Sequence of chain 1.A:
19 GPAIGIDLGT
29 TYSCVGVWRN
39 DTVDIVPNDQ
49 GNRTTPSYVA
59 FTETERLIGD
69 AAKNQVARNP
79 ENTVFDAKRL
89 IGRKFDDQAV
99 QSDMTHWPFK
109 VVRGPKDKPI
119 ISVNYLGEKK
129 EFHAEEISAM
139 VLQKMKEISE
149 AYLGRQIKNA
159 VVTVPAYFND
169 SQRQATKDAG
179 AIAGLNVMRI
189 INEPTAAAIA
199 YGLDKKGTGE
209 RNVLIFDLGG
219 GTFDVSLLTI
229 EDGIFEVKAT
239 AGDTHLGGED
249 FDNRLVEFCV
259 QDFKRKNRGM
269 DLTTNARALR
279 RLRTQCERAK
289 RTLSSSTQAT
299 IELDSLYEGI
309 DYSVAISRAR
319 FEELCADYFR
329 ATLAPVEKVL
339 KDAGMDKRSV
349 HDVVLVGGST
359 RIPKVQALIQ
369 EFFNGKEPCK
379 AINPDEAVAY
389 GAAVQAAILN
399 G

Binding-site contacts:
Ligand atom O2A contacts residue GLY355 of chain 1.A at 3.2 Å.
Ligand atom O3' contacts residue LYS288 of chain 1.A at 3.5 Å (salt-bridge).
Ligand atom N1 contacts residue SER292 of chain 1.A at 2.7 Å (h-bond).
Ligand atom C4' contacts residue GLY218 of chain 1.A at 3.5 Å.
Ligand atom N9 contacts residue GLY356 of chain 1.A at 3.5 Å (h-bond).
Ligand atom O1G contacts residue THR220 of chain 1.A at 3.2 Å (h-bond).
Ligand atom O2' contacts residue GLU285 of chain 1.A at 2.8 Å (salt-bridge).
Ligand atom O3A contacts residue THR29 of chain 1.A at 3.3 Å (h-bond).
Ligand atom O3G contacts residue THR29 of chain 1.A at 2.9 Å (h-bond).
Ligand atom C5' contacts residue GLY218 of chain 1.A at 3.4 Å.
Ligand atom C2 contacts residue SER292 of chain 1.A at 3.4 Å.
Ligand atom O3' contacts residue GLY246 of chain 1.A at 3.3 Å.
Ligand atom O5' contacts residue GLY356 of chain 1.A at 3.4 Å (h-bond).
Ligand atom O2' contacts residue LYS288 of chain 1.A at 2.7 Å (salt-bridge).
Ligand atom O3' contacts residue GLY218 of chain 1.A at 3.4 Å.
Ligand atom O2A contacts residue GLY356 of chain 1.A at 3.0 Å (h-bond).
Ligand atom O2G contacts residue THR220 of chain 1.A at 2.7 Å (h-bond).
Ligand atom O3G contacts residue GLY219 of chain 1.A at 2.7 Å (h-bond).
Ligand atom O2B contacts residue GLY27 of chain 1.A at 3.4 Å.
Ligand atom N3B contacts residue GLY217 of chain 1.A at 3.6 Å.
Ligand atom O1A contacts residue ASP383 of chain 1.A at 3.5 Å.
Ligand atom O3G contacts residue GLY218 of chain 1.A at 3.0 Å (h-bond).
Ligand atom O4' contacts residue SER357 of chain 1.A at 3.5 Å (h-bond).
Ligand atom O5' contacts residue GLY218 of chain 1.A at 3.4 Å (h-bond).
Ligand atom C5' contacts residue TYR30 of chain 1.A at 3.4 Å (hydrophobic).
Ligand atom O1B contacts residue TYR30 of chain 1.A at 3.4 Å (h-bond).
Ligand atom O2B contacts residue THR28 of chain 1.A at 3.2 Å (h-bond).
Ligand atom O5' contacts residue GLY217 of chain 1.A at 3.4 Å.
Ligand atom C4 contacts residue GLY356 of chain 1.A at 3.3 Å.
Ligand atom O2B contacts residue THR29 of chain 1.A at 2.9 Å (h-bond).
Ligand atom PG contacts residue THR220 of chain 1.A at 3.6 Å.
Ligand atom N6 contacts residue ARG359 of chain 1.A at 3.5 Å.
Ligand atom C2 contacts residue ILE360 of chain 1.A at 3.6 Å (hydrophobic).
Ligand atom O2B contacts residue TYR30 of chain 1.A at 2.7 Å (h-bond).
Ligand atom O2G contacts residue GLY217 of chain 1.A at 3.3 Å.
Ligand atom O1A contacts residue TYR30 of chain 1.A at 3.5 Å.
Ligand atom O1G contacts residue THR28 of chain 1.A at 2.8 Å (h-bond).
Ligand atom O4' contacts residue GLY356 of chain 1.A at 3.3 Å.
Ligand atom O3A contacts residue GLY218 of chain 1.A at 3.5 Å (h-bond).
Ligand atom O2G contacts residue GLY218 of chain 1.A at 3.6 Å (h-bond).

This protein binds this small molecule.
Small molecule (SMILES): Nc1ncnc2c1ncn2[C@@H]1O[C@H](CO[P](=O)(O)O[P](=O)(O)NP(=O)(O)O)[C@@H](O)[C@H]1O